Binding-site contacts:
Ligand atom C8 contacts residue ILE469 of chain 1.A at 3.6 Å (hydrophobic).
Ligand atom C7 contacts residue ASN146 of chain 1.A at 3.5 Å.
Ligand atom O5 contacts residue TRP437 of chain 1.A at 4.4 Å.
Ligand atom N2 contacts residue ASN146 of chain 1.A at 2.9 Å (h-bond).
Ligand atom C4 contacts residue ASN146 of chain 1.A at 4.2 Å.
Ligand atom N2 contacts residue TRP437 of chain 1.A at 3.3 Å.
Ligand atom O4 contacts residue TRP437 of chain 1.A at 3.8 Å.
Ligand atom C7 contacts residue TRP437 of chain 1.A at 3.8 Å (hydrophobic).
Ligand atom C2 contacts residue ASN146 of chain 1.A at 2.4 Å.
Ligand atom O7 contacts residue ASN146 of chain 1.A at 3.7 Å.
Ligand atom C5 contacts residue TRP437 of chain 1.A at 3.9 Å (hydrophobic).
Ligand atom O7 contacts residue TRP437 of chain 1.A at 3.5 Å.
Ligand atom C8 contacts residue TRP437 of chain 1.A at 3.3 Å (hydrophobic).
Ligand atom C1 contacts residue ASN146 of chain 1.A at 1.4 Å.
Ligand atom C5 contacts residue ASN146 of chain 1.A at 3.6 Å.
Ligand atom C4 contacts residue TRP437 of chain 1.A at 4.3 Å (hydrophobic).
Ligand atom O5 contacts residue ASN146 of chain 1.A at 2.4 Å (h-bond).
Ligand atom C3 contacts residue TRP437 of chain 1.A at 3.8 Å (hydrophobic).
Ligand atom C2 contacts residue TRP437 of chain 1.A at 4.1 Å (hydrophobic).
Ligand atom C1 contacts residue TRP437 of chain 1.A at 3.8 Å (hydrophobic).
Ligand atom C3 contacts residue ASN146 of chain 1.A at 3.8 Å.

Sequence of chain 1.A:
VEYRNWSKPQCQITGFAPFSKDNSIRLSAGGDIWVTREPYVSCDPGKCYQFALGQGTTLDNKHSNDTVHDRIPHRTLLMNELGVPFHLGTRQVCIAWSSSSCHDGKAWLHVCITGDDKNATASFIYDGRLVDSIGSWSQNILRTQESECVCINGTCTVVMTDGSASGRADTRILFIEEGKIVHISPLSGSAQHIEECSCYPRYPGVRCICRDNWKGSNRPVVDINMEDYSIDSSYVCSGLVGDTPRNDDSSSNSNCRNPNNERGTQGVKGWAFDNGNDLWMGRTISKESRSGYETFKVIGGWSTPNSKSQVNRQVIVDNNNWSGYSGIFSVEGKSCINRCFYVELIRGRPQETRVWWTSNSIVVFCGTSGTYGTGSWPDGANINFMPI

This protein binds this small molecule.
Small molecule (SMILES): CC(=O)N[C@H]1[C@H](O[C@H]2[C@H](O)[C@@H](NC(C)=O)CO[C@@H]2CO)O[C@H](CO)[C@@H](O)[C@@H]1O